This small molecule binds to this protein.
Small molecule (SMILES): CC(=O)N[C@@H]1[C@@H](O)[C@H](O)[C@@H](CO)O[C@H]1O

Binding-site contacts:
Ligand atom C4 contacts residue ASN385 of chain 1.A at 4.2 Å.
Ligand atom C8 contacts residue ASN385 of chain 1.A at 3.8 Å.
Ligand atom C8 contacts residue LEU384 of chain 1.A at 4.4 Å (hydrophobic).
Ligand atom N2 contacts residue ASN395 of chain 1.A at 4.5 Å.
Ligand atom O5 contacts residue ASN395 of chain 1.A at 3.7 Å.
Ligand atom C2 contacts residue ASN395 of chain 1.A at 3.7 Å.
Ligand atom O7 contacts residue LEU384 of chain 1.A at 3.7 Å.
Ligand atom O7 contacts residue ASN395 of chain 1.A at 2.6 Å (h-bond).
Ligand atom C3 contacts residue ASN385 of chain 1.A at 3.8 Å.
Ligand atom N2 contacts residue ASN385 of chain 1.A at 2.9 Å (h-bond).
Ligand atom O7 contacts residue ASN385 of chain 1.A at 3.0 Å (h-bond).
Ligand atom C7 contacts residue LEU384 of chain 1.A at 4.4 Å (hydrophobic).
Ligand atom O5 contacts residue ASN385 of chain 1.A at 2.3 Å (h-bond).
Ligand atom C1 contacts residue ASN385 of chain 1.A at 1.4 Å.
Ligand atom C1 contacts residue ASN395 of chain 1.A at 3.6 Å.
Ligand atom C5 contacts residue ASN385 of chain 1.A at 3.6 Å.
Ligand atom C7 contacts residue ASN385 of chain 1.A at 3.2 Å.
Ligand atom C7 contacts residue ASN395 of chain 1.A at 3.8 Å.
Ligand atom C2 contacts residue ASN385 of chain 1.A at 2.4 Å.

Sequence of chain 1.A:
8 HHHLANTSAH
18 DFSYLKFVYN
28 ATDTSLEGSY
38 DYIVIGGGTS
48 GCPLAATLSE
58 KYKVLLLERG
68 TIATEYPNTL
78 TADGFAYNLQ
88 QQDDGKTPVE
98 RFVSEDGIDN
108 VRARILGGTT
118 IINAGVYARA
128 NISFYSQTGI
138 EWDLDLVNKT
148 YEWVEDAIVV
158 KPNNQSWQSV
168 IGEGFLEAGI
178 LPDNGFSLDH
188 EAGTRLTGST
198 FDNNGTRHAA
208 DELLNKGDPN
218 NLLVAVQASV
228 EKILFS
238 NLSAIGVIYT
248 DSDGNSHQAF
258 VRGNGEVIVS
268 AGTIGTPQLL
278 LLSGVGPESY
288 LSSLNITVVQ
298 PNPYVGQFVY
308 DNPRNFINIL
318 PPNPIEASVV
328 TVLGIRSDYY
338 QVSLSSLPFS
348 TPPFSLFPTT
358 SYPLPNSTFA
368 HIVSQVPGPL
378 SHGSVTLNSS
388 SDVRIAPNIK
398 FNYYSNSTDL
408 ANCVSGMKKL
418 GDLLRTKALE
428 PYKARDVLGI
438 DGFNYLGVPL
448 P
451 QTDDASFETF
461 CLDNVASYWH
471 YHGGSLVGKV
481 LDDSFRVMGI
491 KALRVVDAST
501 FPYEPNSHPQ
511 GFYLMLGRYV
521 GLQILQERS